Sequence of chain 25.A:
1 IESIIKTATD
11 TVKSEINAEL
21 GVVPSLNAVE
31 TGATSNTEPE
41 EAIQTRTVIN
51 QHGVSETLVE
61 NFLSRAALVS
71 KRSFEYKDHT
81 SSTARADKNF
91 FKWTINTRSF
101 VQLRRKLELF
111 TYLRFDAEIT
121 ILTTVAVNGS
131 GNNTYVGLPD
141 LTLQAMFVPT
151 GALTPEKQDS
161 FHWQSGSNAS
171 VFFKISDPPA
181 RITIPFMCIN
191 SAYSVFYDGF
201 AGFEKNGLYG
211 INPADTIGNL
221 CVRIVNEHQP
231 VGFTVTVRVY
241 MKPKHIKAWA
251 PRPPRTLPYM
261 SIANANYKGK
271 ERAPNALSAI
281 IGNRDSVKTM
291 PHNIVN

Binding-site contacts:
Ligand atom N20 contacts residue PHE147 of chain 25.A at 3.4 Å.
Ligand atom O01 contacts residue PHE115 of chain 25.A at 3.5 Å.
Ligand atom C08 contacts residue ALA117 of chain 25.A at 3.8 Å (hydrophobic).
Ligand atom C29 contacts residue VAL195 of chain 25.A at 3.4 Å (hydrophobic).
Ligand atom C22 contacts residue ALA145 of chain 25.A at 3.6 Å (hydrophobic).
Ligand atom C17 contacts residue ILE184 of chain 25.A at 3.4 Å (hydrophobic).
Ligand atom F26 contacts residue ALA169 of chain 25.A at 2.5 Å.
Ligand atom O01 contacts residue THR97 of chain 25.A at 3.6 Å.
Ligand atom C29 contacts residue SER194 of chain 25.A at 3.5 Å.
Ligand atom F26 contacts residue MET146 of chain 25.A at 3.2 Å.
Ligand atom C14 contacts residue ILE119 of chain 25.A at 3.6 Å (hydrophobic).
Ligand atom N02 contacts residue PHE115 of chain 25.A at 3.6 Å.
Ligand atom C04 contacts residue TYR193 of chain 25.A at 3.8 Å (hydrophobic).
Ligand atom F25 contacts residue ALA145 of chain 25.A at 3.0 Å.
Ligand atom C05 contacts residue TYR193 of chain 25.A at 3.3 Å (hydrophobic).
Ligand atom N02 contacts residue THR97 of chain 25.A at 3.4 Å.
Ligand atom N19 contacts residue LEU220 of chain 25.A at 3.1 Å.
Ligand atom F24 contacts residue ILE182 of chain 25.A at 3.6 Å.
Ligand atom F26 contacts residue PHE147 of chain 25.A at 2.6 Å.
Ligand atom N28 contacts residue TYR193 of chain 25.A at 3.4 Å.
Ligand atom O23 contacts residue LEU220 of chain 25.A at 3.2 Å.
Ligand atom C22 contacts residue ALA169 of chain 25.A at 3.5 Å (hydrophobic).
Ligand atom N20 contacts residue ILE182 of chain 25.A at 3.3 Å.
Ligand atom F24 contacts residue ALA169 of chain 25.A at 3.3 Å.
Ligand atom C22 contacts residue PHE147 of chain 25.A at 3.8 Å (hydrophobic).
Ligand atom F25 contacts residue VAL171 of chain 25.A at 3.1 Å.
Ligand atom C21 contacts residue PHE147 of chain 25.A at 3.8 Å (hydrophobic).
Ligand atom C16 contacts residue ILE184 of chain 25.A at 3.2 Å (hydrophobic).
Ligand atom F26 contacts residue ALA145 of chain 25.A at 2.9 Å.
Ligand atom N20 contacts residue ILE184 of chain 25.A at 3.8 Å.
Ligand atom C06 contacts residue TYR193 of chain 25.A at 3.8 Å (hydrophobic).
Ligand atom C08 contacts residue MET241 of chain 25.A at 3.6 Å (hydrophobic).
Ligand atom O10 contacts residue ILE95 of chain 25.A at 3.3 Å.
Ligand atom C07 contacts residue TYR193 of chain 25.A at 3.6 Å (hydrophobic).
Ligand atom C30 contacts residue TYR193 of chain 25.A at 3.8 Å (hydrophobic).
Ligand atom C21 contacts residue ILE182 of chain 25.A at 3.4 Å (hydrophobic).
Ligand atom C29 contacts residue TYR193 of chain 25.A at 3.5 Å (hydrophobic).
Ligand atom C12 contacts residue ILE119 of chain 25.A at 3.4 Å (hydrophobic).
Ligand atom C30 contacts residue PHE115 of chain 25.A at 3.6 Å (hydrophobic).
Ligand atom C13 contacts residue ILE119 of chain 25.A at 3.4 Å (hydrophobic).

This small molecule binds to this protein.
Small molecule (SMILES): Cc1cc(-c2noc(C(F)(F)F)n2)ccc1OCCCc1cc(C(=O)N(C)C)no1

Sequence of chain 25.B:
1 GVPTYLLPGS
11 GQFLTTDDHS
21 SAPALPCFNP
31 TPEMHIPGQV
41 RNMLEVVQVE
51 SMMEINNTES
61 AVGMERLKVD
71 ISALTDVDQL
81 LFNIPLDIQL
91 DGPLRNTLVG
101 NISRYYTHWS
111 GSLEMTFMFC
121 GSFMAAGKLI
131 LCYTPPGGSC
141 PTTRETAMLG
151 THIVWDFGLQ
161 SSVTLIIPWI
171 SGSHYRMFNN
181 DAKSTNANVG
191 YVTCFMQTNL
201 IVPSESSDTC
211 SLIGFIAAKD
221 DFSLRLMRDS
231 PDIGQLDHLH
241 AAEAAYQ